A protein and the small-molecule ligand that binds it are described below.
Small molecule (SMILES): N[C@@H](CS)C(=O)O

Binding-site contacts:
Ligand atom SG contacts residue TYR95 of chain 33.A at 3.8 Å.
Ligand atom C contacts residue GLN155 of chain 32.A at 4.2 Å.
Ligand atom C contacts residue TYR95 of chain 33.A at 4.5 Å (hydrophobic).
Ligand atom C contacts residue ASP150 of chain 32.A at 3.8 Å.
Ligand atom N contacts residue TYR152 of chain 32.A at 3.5 Å.
Ligand atom C contacts residue MET78 of chain 33.A at 4.2 Å (hydrophobic).
Ligand atom O contacts residue GLN155 of chain 32.A at 3.0 Å (h-bond).
Ligand atom CA contacts residue GLY1 of chain 33.E at 2.4 Å.
Ligand atom CB contacts residue ASP150 of chain 32.A at 3.6 Å.
Ligand atom O contacts residue GLY1 of chain 33.E at 2.2 Å (h-bond).
Ligand atom CB contacts residue MET78 of chain 33.A at 3.9 Å (hydrophobic).
Ligand atom N contacts residue GLU239 of chain 33.C at 3.0 Å (salt-bridge).
Ligand atom CA contacts residue SER151 of chain 32.A at 4.0 Å.
Ligand atom CB contacts residue GLU239 of chain 33.C at 4.0 Å.
Ligand atom CA contacts residue GLU239 of chain 33.C at 3.9 Å.
Ligand atom CB contacts residue GLY1 of chain 33.E at 3.1 Å.
Ligand atom SG contacts residue GLU239 of chain 33.C at 4.3 Å.
Ligand atom N contacts residue GLY1 of chain 33.E at 3.7 Å.
Ligand atom C contacts residue TYR152 of chain 32.A at 3.6 Å (hydrophobic).
Ligand atom N contacts residue GLN155 of chain 32.A at 4.3 Å.
Ligand atom O contacts residue LEU75 of chain 33.A at 4.4 Å.
Ligand atom SG contacts residue GLY1 of chain 33.E at 4.2 Å.
Ligand atom O contacts residue TYR95 of chain 33.A at 3.6 Å.
Ligand atom C contacts residue GLY1 of chain 33.E at 1.3 Å.
Ligand atom CA contacts residue TYR152 of chain 32.A at 3.8 Å (hydrophobic).
Ligand atom N contacts residue GLN238 of chain 33.C at 3.8 Å.
Ligand atom SG contacts residue GLY240 of chain 33.C at 4.0 Å.
Ligand atom C contacts residue SER151 of chain 32.A at 3.9 Å.
Ligand atom SG contacts residue ALA241 of chain 33.C at 3.5 Å (h-bond).
Ligand atom CA contacts residue ASP150 of chain 32.A at 3.3 Å.
Ligand atom SG contacts residue MET78 of chain 33.A at 3.8 Å.
Ligand atom O contacts residue TYR152 of chain 32.A at 3.6 Å.
Ligand atom N contacts residue ASP150 of chain 32.A at 4.4 Å.

Sequence of chain 32.A:
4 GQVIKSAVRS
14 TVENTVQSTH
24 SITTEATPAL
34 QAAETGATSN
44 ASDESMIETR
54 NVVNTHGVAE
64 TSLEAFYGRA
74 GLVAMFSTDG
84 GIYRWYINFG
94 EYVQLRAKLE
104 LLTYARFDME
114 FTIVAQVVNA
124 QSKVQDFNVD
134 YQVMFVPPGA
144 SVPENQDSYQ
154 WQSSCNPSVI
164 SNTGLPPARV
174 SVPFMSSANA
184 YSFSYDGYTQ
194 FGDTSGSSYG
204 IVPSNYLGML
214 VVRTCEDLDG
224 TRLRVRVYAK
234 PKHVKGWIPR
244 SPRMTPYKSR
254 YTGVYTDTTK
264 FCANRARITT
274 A

Sequence of chain 33.C:
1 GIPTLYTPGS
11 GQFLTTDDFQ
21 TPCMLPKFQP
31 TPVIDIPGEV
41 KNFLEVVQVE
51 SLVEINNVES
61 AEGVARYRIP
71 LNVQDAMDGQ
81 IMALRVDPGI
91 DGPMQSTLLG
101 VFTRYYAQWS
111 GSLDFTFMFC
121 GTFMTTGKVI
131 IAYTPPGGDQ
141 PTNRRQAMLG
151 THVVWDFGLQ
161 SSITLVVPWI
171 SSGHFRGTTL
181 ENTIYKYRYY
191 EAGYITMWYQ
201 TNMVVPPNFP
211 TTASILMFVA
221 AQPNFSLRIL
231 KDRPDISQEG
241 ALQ

Sequence of chain 33.A:
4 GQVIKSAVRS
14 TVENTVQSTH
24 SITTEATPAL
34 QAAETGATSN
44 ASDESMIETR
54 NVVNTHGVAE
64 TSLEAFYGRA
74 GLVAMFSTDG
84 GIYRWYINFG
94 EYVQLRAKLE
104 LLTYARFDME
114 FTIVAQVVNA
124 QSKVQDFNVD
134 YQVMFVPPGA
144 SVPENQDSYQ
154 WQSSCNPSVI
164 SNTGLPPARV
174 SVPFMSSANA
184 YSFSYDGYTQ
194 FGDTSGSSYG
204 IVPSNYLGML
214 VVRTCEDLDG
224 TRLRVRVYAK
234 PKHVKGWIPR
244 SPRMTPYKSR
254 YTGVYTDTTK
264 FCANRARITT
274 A